The protein below binds the small molecule below.
Small molecule (SMILES): O=C(Nc1ccc(-c2nnn[nH]2)cc1OC1CCOCC1)c1cccc(CC2CCCCC2)n1

Binding-site contacts:
Ligand atom C04 contacts residue 8N71 of chain 1.D at 4.0 Å.
Ligand atom C07 contacts residue TRP106 of chain 1.A at 4.2 Å (hydrophobic).
Ligand atom C10 contacts residue TRP106 of chain 1.A at 3.9 Å (hydrophobic).
Ligand atom C17 contacts residue 8N71 of chain 1.D at 3.4 Å.
Ligand atom O03 contacts residue 8N71 of chain 1.D at 3.2 Å.
Ligand atom N34 contacts residue PRO189 of chain 1.A at 3.5 Å.
Ligand atom C25 contacts residue 8N71 of chain 1.D at 3.5 Å.
Ligand atom C12 contacts residue TRP106 of chain 1.A at 4.2 Å (hydrophobic).
Ligand atom C20 contacts residue 8N71 of chain 1.D at 4.2 Å.
Ligand atom C12 contacts residue 8N71 of chain 1.D at 4.2 Å.
Ligand atom C12 contacts residue VAL86 of chain 1.A at 3.9 Å (hydrophobic).
Ligand atom C29 contacts residue 8N71 of chain 1.D at 3.3 Å.
Ligand atom C07 contacts residue 8N71 of chain 1.D at 3.6 Å.
Ligand atom C06 contacts residue 8N71 of chain 1.D at 3.6 Å.
Ligand atom C09 contacts residue 8N71 of chain 1.D at 4.5 Å.
Ligand atom O19 contacts residue 8N71 of chain 1.D at 3.4 Å.
Ligand atom N33 contacts residue PRO189 of chain 1.A at 3.5 Å.
Ligand atom N01 contacts residue 8N71 of chain 1.D at 3.7 Å.
Ligand atom C30 contacts residue PRO189 of chain 1.A at 3.2 Å (hydrophobic).
Ligand atom C26 contacts residue 8N71 of chain 1.D at 4.2 Å.
Ligand atom C28 contacts residue 8N71 of chain 1.D at 3.9 Å.
Ligand atom C28 contacts residue PRO189 of chain 1.A at 3.6 Å (hydrophobic).
Ligand atom N32 contacts residue PRO189 of chain 1.A at 3.2 Å.
Ligand atom C27 contacts residue PRO189 of chain 1.A at 3.6 Å (hydrophobic).
Ligand atom C13 contacts residue VAL86 of chain 1.A at 4.3 Å (hydrophobic).
Ligand atom C29 contacts residue PRO189 of chain 1.A at 4.5 Å (hydrophobic).
Ligand atom C02 contacts residue 8N71 of chain 1.D at 3.6 Å.
Ligand atom C08 contacts residue 8N71 of chain 1.D at 4.1 Å.
Ligand atom N31 contacts residue 8N71 of chain 1.D at 4.4 Å.
Ligand atom N31 contacts residue PRO189 of chain 1.A at 3.0 Å.
Ligand atom C18 contacts residue 8N71 of chain 1.D at 3.8 Å.
Ligand atom C27 contacts residue 8N71 of chain 1.D at 4.3 Å.
Ligand atom N05 contacts residue 8N71 of chain 1.D at 3.9 Å.
Ligand atom C10 contacts residue 8N71 of chain 1.D at 3.3 Å.
Ligand atom C26 contacts residue PRO189 of chain 1.A at 4.4 Å (hydrophobic).

Sequence of chain 1.A:
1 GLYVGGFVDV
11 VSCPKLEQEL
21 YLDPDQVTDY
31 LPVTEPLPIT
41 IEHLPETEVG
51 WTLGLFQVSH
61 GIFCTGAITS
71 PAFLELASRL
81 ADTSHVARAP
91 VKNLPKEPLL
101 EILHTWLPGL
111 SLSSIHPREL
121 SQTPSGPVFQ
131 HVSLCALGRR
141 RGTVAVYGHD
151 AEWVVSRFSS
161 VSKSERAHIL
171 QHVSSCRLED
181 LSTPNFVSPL